Binding-site contacts:
Ligand atom N6 contacts residue GLY639 of chain 1.K at 2.9 Å (h-bond).
Ligand atom C6 contacts residue GLY639 of chain 1.K at 3.8 Å.
Ligand atom C6 contacts residue VAL418 of chain 1.K at 4.0 Å (hydrophobic).
Ligand atom O4' contacts residue HIS630 of chain 1.K at 4.2 Å.
Ligand atom C6 contacts residue PRO419 of chain 1.K at 4.3 Å (hydrophobic).
Ligand atom N1 contacts residue PRO631 of chain 1.K at 3.8 Å.
Ligand atom N1 contacts residue GLY639 of chain 1.K at 3.1 Å (h-bond).
Ligand atom C8 contacts residue HIS630 of chain 1.K at 3.1 Å.
Ligand atom O4' contacts residue PRO631 of chain 1.K at 4.1 Å.
Ligand atom O5' contacts residue PHE629 of chain 1.K at 3.9 Å.
Ligand atom C2 contacts residue GLY639 of chain 1.K at 3.9 Å.
Ligand atom C4 contacts residue PRO419 of chain 1.K at 4.0 Å (hydrophobic).
Ligand atom N7 contacts residue HIS630 of chain 1.K at 3.6 Å.
Ligand atom O5' contacts residue PRO631 of chain 1.K at 4.0 Å.
Ligand atom C2 contacts residue PRO419 of chain 1.K at 4.2 Å (hydrophobic).
Ligand atom N6 contacts residue SER632 of chain 1.K at 4.0 Å.
Ligand atom C5 contacts residue PRO631 of chain 1.K at 4.1 Å (hydrophobic).
Ligand atom N6 contacts residue GLY637 of chain 1.K at 4.0 Å.
Ligand atom N9 contacts residue HIS630 of chain 1.K at 3.8 Å.
Ligand atom C5 contacts residue SER632 of chain 1.K at 4.4 Å.
Ligand atom C2' contacts residue PRO419 of chain 1.K at 4.0 Å (hydrophobic).
Ligand atom N7 contacts residue ASP609 of chain 1.K at 4.1 Å.
Ligand atom N6 contacts residue VAL418 of chain 1.K at 3.8 Å.
Ligand atom O2P contacts residue PHE629 of chain 1.K at 3.4 Å (h-bond).
Ligand atom N9 contacts residue PRO419 of chain 1.K at 4.2 Å.
Ligand atom N1 contacts residue VAL418 of chain 1.K at 3.8 Å.
Ligand atom N6 contacts residue PRO631 of chain 1.K at 3.8 Å.
Ligand atom C2 contacts residue PRO631 of chain 1.K at 4.3 Å (hydrophobic).
Ligand atom N6 contacts residue PHE638 of chain 1.K at 3.8 Å.
Ligand atom N1 contacts residue PRO419 of chain 1.K at 4.2 Å.
Ligand atom C5 contacts residue PRO419 of chain 1.K at 4.2 Å (hydrophobic).
Ligand atom O2P contacts residue HIS628 of chain 1.K at 3.8 Å.
Ligand atom O2P contacts residue PRO631 of chain 1.K at 3.8 Å.
Ligand atom N3 contacts residue PRO419 of chain 1.K at 4.2 Å.
Ligand atom N6 contacts residue PRO633 of chain 1.K at 4.2 Å.
Ligand atom P contacts residue PHE629 of chain 1.K at 4.4 Å.
Ligand atom C6 contacts residue PRO631 of chain 1.K at 3.6 Å (hydrophobic).
Ligand atom C1' contacts residue HIS630 of chain 1.K at 3.8 Å.
Ligand atom N7 contacts residue SER632 of chain 1.K at 3.8 Å.
Ligand atom C8 contacts residue ASP609 of chain 1.K at 4.4 Å.

This protein binds this small molecule.
Small molecule (SMILES): Nc1ncnc2c1ncn2[C@H]1C[C@H](O)[C@@H](COP(=O)(O)O)O1

Sequence of chain 1.K:
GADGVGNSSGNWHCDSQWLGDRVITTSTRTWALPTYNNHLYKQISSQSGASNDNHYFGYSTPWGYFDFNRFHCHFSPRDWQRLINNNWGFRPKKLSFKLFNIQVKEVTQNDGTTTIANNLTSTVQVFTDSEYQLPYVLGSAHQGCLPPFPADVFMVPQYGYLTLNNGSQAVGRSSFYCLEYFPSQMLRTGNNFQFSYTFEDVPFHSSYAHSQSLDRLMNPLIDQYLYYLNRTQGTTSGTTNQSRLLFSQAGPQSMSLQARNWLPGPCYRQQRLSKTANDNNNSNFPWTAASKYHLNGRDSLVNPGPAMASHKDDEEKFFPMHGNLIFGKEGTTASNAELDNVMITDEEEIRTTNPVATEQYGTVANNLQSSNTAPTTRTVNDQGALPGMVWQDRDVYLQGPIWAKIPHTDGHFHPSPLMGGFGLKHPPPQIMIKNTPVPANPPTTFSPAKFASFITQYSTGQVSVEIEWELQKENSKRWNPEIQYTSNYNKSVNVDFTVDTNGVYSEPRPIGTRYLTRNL